A small-molecule ligand and the protein it binds are described below.
Small molecule (SMILES): COCCCOc1ccc(C#C[C@@]2(O)CN3CCC2CC3)c(Cc2ccccc2)n1

Binding-site contacts:
Ligand atom CAK contacts residue ALA165 of chain 1.C at 3.6 Å (hydrophobic).
Ligand atom CAT contacts residue ARG65 of chain 1.C at 3.6 Å.
Ligand atom CAX contacts residue TYR61 of chain 1.C at 4.0 Å (hydrophobic).
Ligand atom CAH contacts residue VAL168 of chain 1.C at 3.4 Å (hydrophobic).
Ligand atom OAW contacts residue GLY197 of chain 1.C at 3.5 Å.
Ligand atom CAQ contacts residue LEU64 of chain 1.C at 3.6 Å (hydrophobic).
Ligand atom CAA contacts residue SER280 of chain 1.C at 3.4 Å.
Ligand atom CAP contacts residue ASP68 of chain 1.C at 3.4 Å.
Ligand atom CAM contacts residue LEU172 of chain 1.C at 3.3 Å (hydrophobic).
Ligand atom CBB contacts residue VAL164 of chain 1.C at 4.0 Å (hydrophobic).
Ligand atom CAO contacts residue VAL164 of chain 1.C at 3.3 Å (hydrophobic).
Ligand atom NAU contacts residue PHE42 of chain 1.C at 3.9 Å.
Ligand atom CAX contacts residue VAL168 of chain 1.C at 3.5 Å (hydrophobic).
Ligand atom OAW contacts residue LEU200 of chain 1.C at 3.2 Å.
Ligand atom CAI contacts residue PHE42 of chain 1.C at 3.8 Å (hydrophobic).
Ligand atom CAZ contacts residue VAL168 of chain 1.C at 4.0 Å (hydrophobic).
Ligand atom CAL contacts residue GLY169 of chain 1.C at 4.0 Å.
Ligand atom CAF contacts residue VAL168 of chain 1.C at 3.6 Å (hydrophobic).
Ligand atom CAH contacts residue TYR61 of chain 1.C at 3.5 Å (hydrophobic).
Ligand atom CAA contacts residue TYR267 of chain 1.C at 3.7 Å (hydrophobic).
Ligand atom CAN contacts residue LEU200 of chain 1.C at 3.7 Å (hydrophobic).
Ligand atom CAE contacts residue VAL168 of chain 1.C at 4.0 Å (hydrophobic).
Ligand atom CAL contacts residue MET196 of chain 1.C at 4.0 Å (hydrophobic).
Ligand atom CAJ contacts residue ALA165 of chain 1.C at 3.7 Å (hydrophobic).
Ligand atom NAU contacts residue VAL168 of chain 1.C at 3.5 Å.
Ligand atom CAS contacts residue PHE42 of chain 1.C at 3.5 Å (hydrophobic).
Ligand atom CAR contacts residue LEU64 of chain 1.C at 3.8 Å (hydrophobic).
Ligand atom CAK contacts residue GLY197 of chain 1.C at 3.8 Å.
Ligand atom CAG contacts residue TYR61 of chain 1.C at 4.0 Å (hydrophobic).
Ligand atom CAK contacts residue LEU200 of chain 1.C at 4.0 Å (hydrophobic).
Ligand atom CAR contacts residue ASP68 of chain 1.C at 3.2 Å.
Ligand atom CBA contacts residue VAL168 of chain 1.C at 3.7 Å (hydrophobic).
Ligand atom OAV contacts residue MET196 of chain 1.C at 3.7 Å.
Ligand atom CAI contacts residue VAL168 of chain 1.C at 3.8 Å (hydrophobic).
Ligand atom CAA contacts residue MET196 of chain 1.C at 3.7 Å (hydrophobic).
Ligand atom CAE contacts residue TYR61 of chain 1.C at 3.5 Å (hydrophobic).
Ligand atom CAF contacts residue TYR61 of chain 1.C at 3.2 Å (hydrophobic).
Ligand atom CAF contacts residue LEU64 of chain 1.C at 3.9 Å (hydrophobic).
Ligand atom CAZ contacts residue LEU200 of chain 1.C at 3.7 Å (hydrophobic).
Ligand atom CAA contacts residue TYR176 of chain 1.C at 3.4 Å (hydrophobic).

Sequence of chain 1.C:
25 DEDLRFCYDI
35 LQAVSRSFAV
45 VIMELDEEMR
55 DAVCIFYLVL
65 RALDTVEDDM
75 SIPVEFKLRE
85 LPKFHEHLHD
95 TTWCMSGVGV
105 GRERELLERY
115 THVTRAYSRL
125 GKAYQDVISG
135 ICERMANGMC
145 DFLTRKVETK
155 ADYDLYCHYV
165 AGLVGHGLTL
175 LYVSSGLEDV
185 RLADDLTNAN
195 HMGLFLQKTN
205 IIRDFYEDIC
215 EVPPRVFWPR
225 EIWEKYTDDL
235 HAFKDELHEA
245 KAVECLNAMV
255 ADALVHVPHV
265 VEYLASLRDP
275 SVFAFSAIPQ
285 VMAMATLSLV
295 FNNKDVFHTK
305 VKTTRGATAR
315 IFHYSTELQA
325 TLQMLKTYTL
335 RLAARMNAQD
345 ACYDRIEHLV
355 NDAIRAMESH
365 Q